Binding-site contacts:
Ligand atom C8 contacts residue PHE50 of chain 1.A at 4.0 Å (hydrophobic).
Ligand atom C7 contacts residue TYR62 of chain 1.A at 3.4 Å (hydrophobic).
Ligand atom C10 contacts residue GLN52 of chain 1.A at 3.5 Å.
Ligand atom S1 contacts residue TYR62 of chain 1.A at 3.7 Å.
Ligand atom C11 contacts residue MET70 of chain 1.A at 3.0 Å (hydrophobic).
Ligand atom N1 contacts residue ILE112 of chain 1.A at 3.4 Å.
Ligand atom C14 contacts residue TYR62 of chain 1.A at 3.9 Å (hydrophobic).
Ligand atom C9 contacts residue VAL54 of chain 1.A at 3.1 Å (hydrophobic).
Ligand atom O3 contacts residue TYR62 of chain 1.A at 2.6 Å (h-bond).
Ligand atom C4 contacts residue ILE112 of chain 1.A at 3.8 Å (hydrophobic).
Ligand atom S1 contacts residue PHE50 of chain 1.A at 3.9 Å.
Ligand atom C11 contacts residue PHE50 of chain 1.A at 3.9 Å (hydrophobic).
Ligand atom C13 contacts residue TYR59 of chain 1.A at 4.0 Å (hydrophobic).
Ligand atom C8 contacts residue TYR62 of chain 1.A at 3.6 Å (hydrophobic).
Ligand atom C14 contacts residue TYR59 of chain 1.A at 3.7 Å (hydrophobic).
Ligand atom C6 contacts residue ILE112 of chain 1.A at 3.8 Å (hydrophobic).
Ligand atom C3 contacts residue ILE112 of chain 1.A at 3.3 Å (hydrophobic).
Ligand atom S1 contacts residue ILE97 of chain 1.A at 3.6 Å.
Ligand atom C4 contacts residue TYR59 of chain 1.A at 3.3 Å (hydrophobic).
Ligand atom N1 contacts residue TYR59 of chain 1.A at 3.0 Å (h-bond).
Ligand atom O2 contacts residue TYR59 of chain 1.A at 3.5 Å.
Ligand atom C3 contacts residue TYR59 of chain 1.A at 3.5 Å (hydrophobic).
Ligand atom C13 contacts residue TYR104 of chain 1.A at 3.7 Å (hydrophobic).
Ligand atom C6 contacts residue PRO49 of chain 1.A at 3.8 Å (hydrophobic).
Ligand atom O3 contacts residue ASN100 of chain 1.A at 4.0 Å.
Ligand atom C11 contacts residue ILE97 of chain 1.A at 4.0 Å (hydrophobic).
Ligand atom C10 contacts residue MET70 of chain 1.A at 4.0 Å (hydrophobic).
Ligand atom C2 contacts residue TYR59 of chain 1.A at 2.9 Å (hydrophobic).
Ligand atom C9 contacts residue PRO49 of chain 1.A at 3.2 Å (hydrophobic).
Ligand atom C7 contacts residue VAL54 of chain 1.A at 3.8 Å (hydrophobic).
Ligand atom S1 contacts residue MET70 of chain 1.A at 3.7 Å.
Ligand atom O3 contacts residue SER101 of chain 1.A at 3.6 Å.
Ligand atom C10 contacts residue PRO49 of chain 1.A at 3.5 Å (hydrophobic).
Ligand atom C10 contacts residue PHE50 of chain 1.A at 3.7 Å (hydrophobic).
Ligand atom C10 contacts residue VAL54 of chain 1.A at 3.8 Å (hydrophobic).
Ligand atom C14 contacts residue TYR104 of chain 1.A at 4.0 Å (hydrophobic).
Ligand atom N2 contacts residue TYR59 of chain 1.A at 3.9 Å.
Ligand atom C12 contacts residue TYR104 of chain 1.A at 3.7 Å (hydrophobic).
Ligand atom C14 contacts residue VAL54 of chain 1.A at 3.6 Å (hydrophobic).
Ligand atom C8 contacts residue VAL54 of chain 1.A at 3.5 Å (hydrophobic).

A small-molecule ligand and the protein it binds are described below.
Small molecule (SMILES): COCCNC(=O)N1CCN(C(=O)c2cccs2)C[C@H]1C

Sequence of chain 1.A:
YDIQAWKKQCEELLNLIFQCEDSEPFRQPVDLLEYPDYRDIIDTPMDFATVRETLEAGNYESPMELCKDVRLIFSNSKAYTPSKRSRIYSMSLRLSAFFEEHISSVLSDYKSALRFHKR